This protein binds this small molecule.
Small molecule (SMILES): CC(=O)N[C@H]1[C@H](O[C@H]2[C@H](O)[C@@H](NC(C)=O)CO[C@@H]2CO)O[C@H](CO)[C@@H](O)[C@@H]1O

Sequence of chain 1.B:
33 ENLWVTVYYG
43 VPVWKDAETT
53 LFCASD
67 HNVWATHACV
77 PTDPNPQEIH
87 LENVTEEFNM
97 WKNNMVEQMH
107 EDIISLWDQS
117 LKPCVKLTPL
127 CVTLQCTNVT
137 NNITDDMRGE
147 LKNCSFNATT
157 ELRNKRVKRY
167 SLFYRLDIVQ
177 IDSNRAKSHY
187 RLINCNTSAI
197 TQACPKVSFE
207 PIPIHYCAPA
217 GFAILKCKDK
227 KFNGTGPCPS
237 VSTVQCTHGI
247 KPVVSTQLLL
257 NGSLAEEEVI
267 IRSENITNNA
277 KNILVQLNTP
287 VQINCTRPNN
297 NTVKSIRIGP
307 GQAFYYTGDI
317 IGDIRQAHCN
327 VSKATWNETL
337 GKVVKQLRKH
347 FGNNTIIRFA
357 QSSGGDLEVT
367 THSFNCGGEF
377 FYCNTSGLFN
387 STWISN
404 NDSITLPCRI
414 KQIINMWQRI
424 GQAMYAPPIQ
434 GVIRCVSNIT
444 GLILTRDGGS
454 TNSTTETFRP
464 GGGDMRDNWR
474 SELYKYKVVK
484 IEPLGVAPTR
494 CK

Binding-site contacts:
Ligand atom C7 contacts residue THR292 of chain 1.B at 4.5 Å.
Ligand atom O7 contacts residue ASN326 of chain 1.B at 3.0 Å (h-bond).
Ligand atom C5 contacts residue ASN326 of chain 1.B at 3.8 Å.
Ligand atom C7 contacts residue HIS324 of chain 1.B at 3.9 Å.
Ligand atom C2 contacts residue HIS324 of chain 1.B at 3.8 Å.
Ligand atom C4 contacts residue ASN326 of chain 1.B at 4.3 Å.
Ligand atom N2 contacts residue HIS324 of chain 1.B at 3.0 Å (h-bond).
Ligand atom C8 contacts residue HIS324 of chain 1.B at 4.0 Å.
Ligand atom C2 contacts residue ASN326 of chain 1.B at 2.5 Å.
Ligand atom N2 contacts residue ASN326 of chain 1.B at 2.8 Å (h-bond).
Ligand atom O5 contacts residue SER406 of chain 1.B at 4.2 Å.
Ligand atom O7 contacts residue ARG437 of chain 1.B at 3.8 Å.
Ligand atom C7 contacts residue ASN326 of chain 1.B at 3.1 Å.
Ligand atom C1 contacts residue THR408 of chain 1.B at 4.1 Å.
Ligand atom C1 contacts residue HIS324 of chain 1.B at 4.2 Å.
Ligand atom O5 contacts residue ASN326 of chain 1.B at 2.5 Å (h-bond).
Ligand atom C1 contacts residue ASN326 of chain 1.B at 1.5 Å.
Ligand atom C7 contacts residue ASN290 of chain 1.B at 4.2 Å.
Ligand atom O3 contacts residue HIS324 of chain 1.B at 4.2 Å.
Ligand atom C8 contacts residue THR292 of chain 1.B at 3.5 Å.
Ligand atom O5 contacts residue THR408 of chain 1.B at 3.9 Å.
Ligand atom C8 contacts residue ARG437 of chain 1.B at 3.8 Å.
Ligand atom C3 contacts residue ASN326 of chain 1.B at 3.9 Å.
Ligand atom O7 contacts residue ASN290 of chain 1.B at 4.3 Å.
Ligand atom C5 contacts residue THR408 of chain 1.B at 4.2 Å.
Ligand atom C8 contacts residue ASN290 of chain 1.B at 3.5 Å.
Ligand atom C8 contacts residue ASN326 of chain 1.B at 4.2 Å.
Ligand atom C8 contacts residue CYS291 of chain 1.B at 4.2 Å (hydrophobic).
Ligand atom C3 contacts residue HIS324 of chain 1.B at 3.7 Å.
Ligand atom C7 contacts residue ARG437 of chain 1.B at 4.2 Å.